Sequence of chain 1.A:
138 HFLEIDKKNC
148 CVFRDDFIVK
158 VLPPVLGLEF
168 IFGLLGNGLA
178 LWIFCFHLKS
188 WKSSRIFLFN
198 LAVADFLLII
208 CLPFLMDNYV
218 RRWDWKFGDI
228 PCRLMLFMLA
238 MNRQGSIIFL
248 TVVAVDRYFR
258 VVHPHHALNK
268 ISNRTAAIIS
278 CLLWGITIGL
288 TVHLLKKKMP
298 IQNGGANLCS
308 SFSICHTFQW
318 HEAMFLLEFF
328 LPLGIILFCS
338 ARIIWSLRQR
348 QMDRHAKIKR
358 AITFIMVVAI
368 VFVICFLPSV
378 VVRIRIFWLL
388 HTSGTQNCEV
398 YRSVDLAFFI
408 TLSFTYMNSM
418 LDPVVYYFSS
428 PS

Binding-site contacts:
Ligand atom C3 contacts residue ASN146 of chain 1.A at 3.8 Å.
Ligand atom C2 contacts residue ASN146 of chain 1.A at 2.5 Å.
Ligand atom C7 contacts residue ASN146 of chain 1.A at 3.6 Å.
Ligand atom O7 contacts residue ASN146 of chain 1.A at 4.1 Å.
Ligand atom C8 contacts residue LYS145 of chain 1.A at 4.1 Å.
Ligand atom C5 contacts residue ASN146 of chain 1.A at 3.6 Å.
Ligand atom C8 contacts residue LYS144 of chain 1.A at 3.2 Å.
Ligand atom C8 contacts residue ASN146 of chain 1.A at 3.9 Å.
Ligand atom N2 contacts residue ASN146 of chain 1.A at 2.9 Å (h-bond).
Ligand atom C1 contacts residue ASN146 of chain 1.A at 1.4 Å.
Ligand atom O5 contacts residue ASN146 of chain 1.A at 2.3 Å (h-bond).
Ligand atom C4 contacts residue ASN146 of chain 1.A at 4.2 Å.

A small-molecule ligand and the protein it binds are described below.
Small molecule (SMILES): CC(=O)N[C@@H]1[C@@H](O)[C@H](O)[C@@H](CO)O[C@H]1O